Sequence of chain 1.C:
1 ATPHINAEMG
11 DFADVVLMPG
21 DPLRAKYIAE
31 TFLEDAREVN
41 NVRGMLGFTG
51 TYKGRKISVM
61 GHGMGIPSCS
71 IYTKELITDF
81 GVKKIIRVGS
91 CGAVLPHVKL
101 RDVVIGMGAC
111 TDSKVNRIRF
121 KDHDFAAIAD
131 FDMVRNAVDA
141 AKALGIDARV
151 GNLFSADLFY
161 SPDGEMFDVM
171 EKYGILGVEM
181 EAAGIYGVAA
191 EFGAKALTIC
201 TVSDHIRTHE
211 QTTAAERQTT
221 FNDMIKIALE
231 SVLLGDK

Sequence of chain 1.A:
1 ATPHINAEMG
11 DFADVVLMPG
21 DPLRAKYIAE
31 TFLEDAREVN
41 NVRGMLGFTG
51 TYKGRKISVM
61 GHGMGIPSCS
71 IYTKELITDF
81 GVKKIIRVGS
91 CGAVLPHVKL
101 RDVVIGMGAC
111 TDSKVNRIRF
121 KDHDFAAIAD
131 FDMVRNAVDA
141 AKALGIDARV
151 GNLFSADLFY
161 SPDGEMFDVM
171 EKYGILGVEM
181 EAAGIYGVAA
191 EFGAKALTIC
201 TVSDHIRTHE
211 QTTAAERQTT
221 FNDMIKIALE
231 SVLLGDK

This small molecule binds to this protein.
Small molecule (SMILES): Nc1ncnc2c([C@@H]3O[C@H](CO)[C@@H](O)[C@H]3O)n[nH]c12

Binding-site contacts:
Ligand atom N3 contacts residue MET180 of chain 1.A at 3.4 Å.
Ligand atom C2 contacts residue VAL178 of chain 1.A at 3.7 Å (hydrophobic).
Ligand atom C1' contacts residue SER90 of chain 1.A at 3.2 Å.
Ligand atom N8 contacts residue SER90 of chain 1.A at 2.9 Å (h-bond).
Ligand atom C9 contacts residue SER90 of chain 1.A at 3.4 Å.
Ligand atom N6 contacts residue GLY92 of chain 1.A at 3.6 Å.
Ligand atom C2' contacts residue GLU181 of chain 1.A at 3.7 Å.
Ligand atom O2' contacts residue GLU179 of chain 1.A at 3.2 Å.
Ligand atom C1' contacts residue PO41 of chain 1.E at 3.3 Å.
Ligand atom N8 contacts residue CYS91 of chain 1.A at 3.6 Å.
Ligand atom C2' contacts residue MET180 of chain 1.A at 3.6 Å (hydrophobic).
Ligand atom C3' contacts residue GLU181 of chain 1.A at 3.3 Å.
Ligand atom O2' contacts residue GLU181 of chain 1.A at 2.5 Å (salt-bridge).
Ligand atom C3' contacts residue PO41 of chain 1.E at 3.6 Å.
Ligand atom O2' contacts residue PO41 of chain 1.E at 3.4 Å (h-bond).
Ligand atom C6 contacts residue PHE159 of chain 1.A at 3.7 Å (hydrophobic).
Ligand atom N3 contacts residue VAL178 of chain 1.A at 3.7 Å.
Ligand atom O2' contacts residue ARG87 of chain 1.A at 3.1 Å (salt-bridge).
Ligand atom O5' contacts residue PHE159 of chain 1.A at 3.4 Å.
Ligand atom C5 contacts residue VAL178 of chain 1.A at 3.5 Å (hydrophobic).
Ligand atom O3' contacts residue GLU181 of chain 1.A at 2.5 Å (salt-bridge).
Ligand atom O2' contacts residue MET180 of chain 1.A at 2.8 Å (h-bond).
Ligand atom C2 contacts residue PHE159 of chain 1.A at 3.6 Å (hydrophobic).
Ligand atom N7 contacts residue GLY92 of chain 1.A at 3.5 Å (h-bond).
Ligand atom N7 contacts residue CYS91 of chain 1.A at 3.5 Å.
Ligand atom N3 contacts residue GLU179 of chain 1.A at 3.5 Å.
Ligand atom O4' contacts residue SER90 of chain 1.A at 3.1 Å (h-bond).
Ligand atom O3' contacts residue PO41 of chain 1.E at 2.6 Å (h-bond).
Ligand atom C2 contacts residue MET180 of chain 1.A at 3.7 Å (hydrophobic).
Ligand atom O4' contacts residue PO41 of chain 1.E at 3.1 Å (h-bond).
Ligand atom O4' contacts residue ARG43 of chain 1.C at 3.6 Å.
Ligand atom C6 contacts residue VAL178 of chain 1.A at 3.6 Å (hydrophobic).
Ligand atom N7 contacts residue ASP204 of chain 1.A at 2.9 Å (salt-bridge).
Ligand atom C4' contacts residue PO41 of chain 1.E at 3.5 Å.
Ligand atom C4 contacts residue VAL178 of chain 1.A at 3.6 Å (hydrophobic).
Ligand atom O5' contacts residue HIS4 of chain 1.C at 2.7 Å (h-bond).
Ligand atom N6 contacts residue ASP204 of chain 1.A at 2.8 Å (salt-bridge).
Ligand atom N1 contacts residue VAL178 of chain 1.A at 3.6 Å.
Ligand atom N8 contacts residue SER203 of chain 1.A at 3.7 Å.
Ligand atom C5' contacts residue HIS4 of chain 1.C at 3.4 Å.